The small molecule below binds the protein below.
Small molecule (SMILES): C[C@@H]1O[C@H](O[C@@H]2CO[C@@H](O[C@H]3[C@@H](O[C@H]4O[C@H](C)[C@@H](O)[C@H](O[C@H]5O[C@H](CO)[C@@H](O)[C@H](O)[C@@H]5O)[C@@H]4O)[C@H](O[C@H]4O[C@H](CO)[C@H](O)[C@H](O)[C@H]4O)[C@H](O[C@H]4[C@H](O[C@@H]5OC[C@@H](O)[C@H](O)[C@H]5O)[C@@H](CO)OC[C@@H]4O)O[C@H]3C)[C@H](O)[C@H]2O)[C@H](O)[C@H](O)[C@H]1O

Binding-site contacts:
Ligand atom C4 contacts residue ASN279 of chain 1.D at 4.1 Å.
Ligand atom C1 contacts residue ASN279 of chain 1.D at 1.4 Å.
Ligand atom C3 contacts residue THR289 of chain 1.D at 4.0 Å.
Ligand atom O5 contacts residue PRO392 of chain 1.D at 3.9 Å.
Ligand atom O6 contacts residue ASN279 of chain 1.D at 4.4 Å.
Ligand atom C3 contacts residue THR390 of chain 1.D at 3.8 Å.
Ligand atom C5 contacts residue GLY288 of chain 1.D at 4.1 Å.
Ligand atom O6 contacts residue GLY288 of chain 1.D at 3.5 Å.
Ligand atom C6 contacts residue 7CV5 of chain 2.Q at 3.4 Å.
Ligand atom C1 contacts residue 7CV5 of chain 2.Q at 4.3 Å.
Ligand atom O2 contacts residue ALA292 of chain 1.D at 3.7 Å.
Ligand atom C3 contacts residue 7CV5 of chain 2.Q at 4.4 Å.
Ligand atom C1 contacts residue THR390 of chain 1.D at 4.1 Å.
Ligand atom O6 contacts residue PRO392 of chain 1.D at 3.5 Å.
Ligand atom C4 contacts residue THR390 of chain 1.D at 4.0 Å.
Ligand atom O5 contacts residue GLY288 of chain 1.D at 4.3 Å.
Ligand atom O2 contacts residue ASN279 of chain 1.D at 2.8 Å (h-bond).
Ligand atom O6 contacts residue ALA292 of chain 1.D at 4.4 Å.
Ligand atom C6 contacts residue ALA290 of chain 1.D at 3.9 Å (hydrophobic).
Ligand atom C2 contacts residue THR390 of chain 1.D at 4.0 Å.
Ligand atom C2 contacts residue THR289 of chain 1.D at 4.4 Å.
Ligand atom C5 contacts residue THR289 of chain 1.D at 4.2 Å.
Ligand atom C2 contacts residue ASN279 of chain 1.D at 2.3 Å.
Ligand atom O3 contacts residue THR390 of chain 1.D at 3.0 Å (h-bond).
Ligand atom O6 contacts residue 7CV5 of chain 2.Q at 2.9 Å (h-bond).
Ligand atom C1 contacts residue GLY288 of chain 1.D at 4.5 Å.
Ligand atom C6 contacts residue PRO392 of chain 1.D at 4.3 Å (hydrophobic).
Ligand atom O2 contacts residue 7CV5 of chain 2.Q at 4.5 Å.
Ligand atom O2 contacts residue ALA290 of chain 1.D at 4.2 Å.
Ligand atom C6 contacts residue GLY288 of chain 1.D at 4.0 Å.
Ligand atom O2 contacts residue THR289 of chain 1.D at 4.4 Å.
Ligand atom O5 contacts residue ALA290 of chain 1.D at 4.0 Å.
Ligand atom C1 contacts residue THR289 of chain 1.D at 4.1 Å.
Ligand atom C1 contacts residue ALA292 of chain 1.D at 3.7 Å (hydrophobic).
Ligand atom O5 contacts residue ASN279 of chain 1.D at 2.3 Å (h-bond).
Ligand atom C2 contacts residue ALA292 of chain 1.D at 4.3 Å (hydrophobic).
Ligand atom O5 contacts residue THR390 of chain 1.D at 4.3 Å.
Ligand atom C5 contacts residue ASN279 of chain 1.D at 3.6 Å.
Ligand atom O2 contacts residue THR390 of chain 1.D at 4.5 Å.
Ligand atom C3 contacts residue ASN279 of chain 1.D at 3.7 Å.

Sequence of chain 1.D:
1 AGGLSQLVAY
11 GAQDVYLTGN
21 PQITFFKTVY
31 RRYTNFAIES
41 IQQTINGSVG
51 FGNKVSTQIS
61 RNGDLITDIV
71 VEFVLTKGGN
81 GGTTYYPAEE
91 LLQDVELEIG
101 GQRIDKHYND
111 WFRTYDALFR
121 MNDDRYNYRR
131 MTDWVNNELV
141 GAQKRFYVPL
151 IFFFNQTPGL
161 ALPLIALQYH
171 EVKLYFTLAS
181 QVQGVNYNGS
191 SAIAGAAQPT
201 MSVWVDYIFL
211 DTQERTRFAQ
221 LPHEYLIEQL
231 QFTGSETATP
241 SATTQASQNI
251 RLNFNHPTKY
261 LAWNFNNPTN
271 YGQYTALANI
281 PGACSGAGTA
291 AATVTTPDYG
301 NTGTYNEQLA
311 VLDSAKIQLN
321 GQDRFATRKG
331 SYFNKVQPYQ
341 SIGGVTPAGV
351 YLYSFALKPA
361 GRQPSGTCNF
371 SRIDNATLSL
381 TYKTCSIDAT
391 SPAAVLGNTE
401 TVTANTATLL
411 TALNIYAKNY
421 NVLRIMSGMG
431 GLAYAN